Sequence of chain 1.B:
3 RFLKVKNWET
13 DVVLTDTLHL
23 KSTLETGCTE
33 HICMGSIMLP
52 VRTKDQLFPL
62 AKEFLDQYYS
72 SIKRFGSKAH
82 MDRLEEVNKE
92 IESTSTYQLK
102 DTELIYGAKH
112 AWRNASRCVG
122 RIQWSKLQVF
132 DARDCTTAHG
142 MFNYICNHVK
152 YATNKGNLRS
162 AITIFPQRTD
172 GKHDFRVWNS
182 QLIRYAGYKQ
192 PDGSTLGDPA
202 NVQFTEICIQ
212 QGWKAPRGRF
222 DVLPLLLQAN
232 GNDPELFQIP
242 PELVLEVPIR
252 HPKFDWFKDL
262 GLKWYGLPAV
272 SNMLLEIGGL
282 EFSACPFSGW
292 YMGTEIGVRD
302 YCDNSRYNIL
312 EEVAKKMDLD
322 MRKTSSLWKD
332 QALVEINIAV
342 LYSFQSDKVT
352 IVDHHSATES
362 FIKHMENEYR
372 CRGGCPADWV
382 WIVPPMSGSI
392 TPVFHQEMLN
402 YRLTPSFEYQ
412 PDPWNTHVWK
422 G

Sequence of chain 1.A:
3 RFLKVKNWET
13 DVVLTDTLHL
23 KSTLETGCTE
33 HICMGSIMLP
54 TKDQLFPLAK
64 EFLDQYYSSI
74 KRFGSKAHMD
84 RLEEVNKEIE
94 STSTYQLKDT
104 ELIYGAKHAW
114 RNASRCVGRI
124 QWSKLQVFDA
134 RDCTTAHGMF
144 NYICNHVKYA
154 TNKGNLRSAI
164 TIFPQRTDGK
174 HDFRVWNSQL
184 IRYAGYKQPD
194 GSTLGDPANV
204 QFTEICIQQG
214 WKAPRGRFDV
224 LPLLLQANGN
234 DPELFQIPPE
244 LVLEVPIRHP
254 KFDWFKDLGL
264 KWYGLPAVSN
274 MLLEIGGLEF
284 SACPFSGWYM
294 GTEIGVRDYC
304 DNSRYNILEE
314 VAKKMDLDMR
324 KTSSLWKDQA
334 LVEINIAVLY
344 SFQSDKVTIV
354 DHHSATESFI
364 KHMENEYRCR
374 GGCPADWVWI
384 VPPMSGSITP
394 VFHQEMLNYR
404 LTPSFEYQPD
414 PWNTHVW

The small molecule below binds the protein below.
Small molecule (SMILES): Cc1cc(N)nc(CCCCCO[C@H]2CNC[C@H]2Cc2cc(C)cc(N)n2)c1

Binding-site contacts:
Ligand atom C13 contacts residue HEM1 of chain 1.C at 3.4 Å.
Ligand atom C25 contacts residue VAL271 of chain 1.A at 3.6 Å (hydrophobic).
Ligand atom C06 contacts residue HEM1 of chain 1.C at 3.2 Å.
Ligand atom C03 contacts residue MET40 of chain 1.A at 3.5 Å (hydrophobic).
Ligand atom C02 contacts residue TYR410 of chain 1.A at 3.3 Å (hydrophobic).
Ligand atom O09 contacts residue HEM1 of chain 1.C at 3.7 Å.
Ligand atom C27 contacts residue GLY290 of chain 1.A at 3.6 Å.
Ligand atom C05 contacts residue MET40 of chain 1.A at 3.6 Å (hydrophobic).
Ligand atom N22 contacts residue TRP291 of chain 1.A at 3.0 Å (h-bond).
Ligand atom C13 contacts residue VAL271 of chain 1.A at 3.7 Å (hydrophobic).
Ligand atom C07 contacts residue MET40 of chain 1.A at 3.6 Å (hydrophobic).
Ligand atom C22 contacts residue GLU296 of chain 1.A at 3.5 Å.
Ligand atom N22 contacts residue GLU296 of chain 1.A at 2.7 Å (salt-bridge).
Ligand atom C11 contacts residue GLN182 of chain 1.A at 3.5 Å.
Ligand atom C27 contacts residue PHE288 of chain 1.A at 3.7 Å (hydrophobic).
Ligand atom N22 contacts residue HEM1 of chain 1.C at 3.3 Å.
Ligand atom C26 contacts residue GLU296 of chain 1.A at 3.3 Å.
Ligand atom N1' contacts residue H4B1 of chain 1.D at 3.6 Å.
Ligand atom C14 contacts residue GLU296 of chain 1.A at 3.4 Å.
Ligand atom N21 contacts residue GLU296 of chain 1.A at 2.5 Å (salt-bridge).
Ligand atom C03 contacts residue LEU41 of chain 1.A at 3.5 Å (hydrophobic).
Ligand atom C23 contacts residue HEM1 of chain 1.C at 3.4 Å.
Ligand atom N02 contacts residue ARG118 of chain 1.A at 3.2 Å (salt-bridge).
Ligand atom N02 contacts residue TYR410 of chain 1.A at 3.7 Å.
Ligand atom N01 contacts residue HEM1 of chain 1.C at 2.5 Å (h-bond).
Ligand atom C07 contacts residue LEU41 of chain 1.A at 3.5 Å (hydrophobic).
Ligand atom C08 contacts residue HEM1 of chain 1.C at 3.0 Å.
Ligand atom C04 contacts residue TYR410 of chain 1.A at 3.5 Å (hydrophobic).
Ligand atom N01 contacts residue TYR410 of chain 1.A at 3.5 Å.
Ligand atom C10 contacts residue HEM1 of chain 1.C at 3.4 Å.
Ligand atom C06 contacts residue TYR410 of chain 1.A at 3.5 Å (hydrophobic).
Ligand atom C03 contacts residue TYR410 of chain 1.A at 3.5 Å (hydrophobic).
Ligand atom C05 contacts residue TYR410 of chain 1.A at 3.5 Å (hydrophobic).
Ligand atom N02 contacts residue HEM1 of chain 1.C at 2.9 Å (h-bond).
Ligand atom C22 contacts residue HEM1 of chain 1.C at 3.7 Å.
Ligand atom C12 contacts residue HEM1 of chain 1.C at 3.5 Å.
Ligand atom C04 contacts residue MET40 of chain 1.A at 3.3 Å (hydrophobic).
Ligand atom C12 contacts residue VAL271 of chain 1.A at 3.6 Å (hydrophobic).
Ligand atom C27 contacts residue HEM1 of chain 1.C at 3.5 Å.
Ligand atom C02 contacts residue HEM1 of chain 1.C at 3.5 Å.